Binding-site contacts:
Ligand atom N4 contacts residue ASP199 of chain 49.A at 4.0 Å.
Ligand atom O3' contacts residue LYS682 of chain 49.A at 3.1 Å (salt-bridge).
Ligand atom N4 contacts residue GLY198 of chain 49.A at 3.8 Å.
Ligand atom C5 contacts residue TRP201 of chain 49.A at 3.4 Å (hydrophobic).
Ligand atom C4 contacts residue TRP201 of chain 49.A at 3.3 Å (hydrophobic).
Ligand atom N3 contacts residue TRP201 of chain 49.A at 3.6 Å.
Ligand atom C3' contacts residue TRP201 of chain 49.A at 4.1 Å (hydrophobic).
Ligand atom C3' contacts residue LYS682 of chain 49.A at 3.8 Å.
Ligand atom O2 contacts residue TRP201 of chain 49.A at 4.3 Å.
Ligand atom O5' contacts residue TRP201 of chain 49.A at 3.6 Å.
Ligand atom C2' contacts residue LYS682 of chain 49.A at 3.6 Å.
Ligand atom OP1 contacts residue PRO423 of chain 49.A at 3.6 Å.
Ligand atom C1' contacts residue LYS682 of chain 49.A at 4.5 Å.
Ligand atom O2 contacts residue LEU197 of chain 49.A at 4.0 Å.
Ligand atom O2 contacts residue LYS682 of chain 49.A at 4.2 Å.
Ligand atom C6 contacts residue TRP201 of chain 49.A at 3.5 Å (hydrophobic).
Ligand atom N4 contacts residue TRP201 of chain 49.A at 3.8 Å.
Ligand atom C4' contacts residue TRP201 of chain 49.A at 4.3 Å (hydrophobic).
Ligand atom C2' contacts residue TRP201 of chain 49.A at 3.6 Å (hydrophobic).
Ligand atom O4' contacts residue TRP201 of chain 49.A at 4.5 Å.
Ligand atom C2 contacts residue TRP201 of chain 49.A at 3.9 Å (hydrophobic).
Ligand atom C1' contacts residue TRP201 of chain 49.A at 4.5 Å (hydrophobic).
Ligand atom N1 contacts residue TRP201 of chain 49.A at 4.0 Å.
Ligand atom C5' contacts residue TRP201 of chain 49.A at 3.5 Å (hydrophobic).

Sequence of chain 49.A:
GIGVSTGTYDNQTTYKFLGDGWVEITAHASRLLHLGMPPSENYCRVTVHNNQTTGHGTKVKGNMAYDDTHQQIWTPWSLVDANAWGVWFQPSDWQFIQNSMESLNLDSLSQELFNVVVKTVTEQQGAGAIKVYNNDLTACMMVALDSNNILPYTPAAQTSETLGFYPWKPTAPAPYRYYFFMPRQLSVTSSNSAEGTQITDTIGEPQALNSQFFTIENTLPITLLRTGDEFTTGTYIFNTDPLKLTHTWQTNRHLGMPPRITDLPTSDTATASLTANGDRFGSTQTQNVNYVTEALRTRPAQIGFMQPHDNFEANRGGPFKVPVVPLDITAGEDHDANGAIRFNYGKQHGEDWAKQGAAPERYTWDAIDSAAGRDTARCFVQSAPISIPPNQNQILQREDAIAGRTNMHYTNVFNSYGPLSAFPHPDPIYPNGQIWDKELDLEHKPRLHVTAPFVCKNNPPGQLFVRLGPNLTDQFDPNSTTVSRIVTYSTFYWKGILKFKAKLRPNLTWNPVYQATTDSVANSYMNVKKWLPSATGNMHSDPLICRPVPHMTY

This protein binds this small molecule.
Small molecule (SMILES): Nc1ccn([C@H]2C[C@H](O)[C@@H](COP(=O)(O)O)O2)c(=O)n1